Sequence of chain 1.B:
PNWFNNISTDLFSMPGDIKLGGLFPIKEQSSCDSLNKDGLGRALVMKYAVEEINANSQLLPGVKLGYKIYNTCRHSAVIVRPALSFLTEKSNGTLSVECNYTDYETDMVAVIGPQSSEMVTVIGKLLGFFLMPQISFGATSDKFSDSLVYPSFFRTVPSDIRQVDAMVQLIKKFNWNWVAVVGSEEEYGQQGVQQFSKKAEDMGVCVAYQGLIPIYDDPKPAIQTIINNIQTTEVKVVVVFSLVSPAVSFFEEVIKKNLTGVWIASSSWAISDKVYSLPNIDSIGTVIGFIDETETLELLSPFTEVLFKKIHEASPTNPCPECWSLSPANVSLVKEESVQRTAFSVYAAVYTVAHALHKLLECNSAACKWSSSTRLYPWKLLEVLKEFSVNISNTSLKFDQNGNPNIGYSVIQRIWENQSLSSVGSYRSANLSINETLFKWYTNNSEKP

A protein and the small-molecule ligand that binds it are described below.
Small molecule (SMILES): NCC(=O)O

Binding-site contacts:
Ligand atom C contacts residue SER131 of chain 1.B at 3.7 Å.
Ligand atom O contacts residue GLN129 of chain 1.B at 4.4 Å.
Ligand atom C contacts residue ALA153 of chain 1.B at 4.2 Å (hydrophobic).
Ligand atom N contacts residue SER282 of chain 1.B at 4.0 Å.
Ligand atom CA contacts residue SER282 of chain 1.B at 4.0 Å.
Ligand atom O contacts residue ALA153 of chain 1.B at 3.5 Å.
Ligand atom C contacts residue GLN129 of chain 1.B at 4.1 Å.
Ligand atom N contacts residue GLY152 of chain 1.B at 2.8 Å (h-bond).
Ligand atom O contacts residue TYR202 of chain 1.B at 3.4 Å.
Ligand atom C contacts residue TYR202 of chain 1.B at 3.4 Å (hydrophobic).
Ligand atom OXT contacts residue SER131 of chain 1.B at 3.2 Å (h-bond).
Ligand atom CA contacts residue TYR202 of chain 1.B at 3.6 Å (hydrophobic).
Ligand atom CA contacts residue THR154 of chain 1.B at 3.9 Å.
Ligand atom OXT contacts residue TYR202 of chain 1.B at 3.8 Å.
Ligand atom CA contacts residue GLN129 of chain 1.B at 4.4 Å.
Ligand atom C contacts residue GLY152 of chain 1.B at 3.6 Å.
Ligand atom O contacts residue THR154 of chain 1.B at 3.1 Å (h-bond).
Ligand atom O contacts residue SER130 of chain 1.B at 4.4 Å.
Ligand atom CA contacts residue GLY152 of chain 1.B at 3.1 Å.
Ligand atom O contacts residue SER131 of chain 1.B at 2.7 Å (h-bond).
Ligand atom C contacts residue THR154 of chain 1.B at 4.1 Å.
Ligand atom N contacts residue TYR202 of chain 1.B at 3.2 Å.
Ligand atom OXT contacts residue SER130 of chain 1.B at 3.7 Å.
Ligand atom OXT contacts residue GLN129 of chain 1.B at 4.3 Å.
Ligand atom O contacts residue GLY152 of chain 1.B at 3.6 Å (h-bond).
Ligand atom N contacts residue THR154 of chain 1.B at 2.7 Å (h-bond).
Ligand atom OXT contacts residue LEU257 of chain 1.B at 4.1 Å.
Ligand atom C contacts residue SER130 of chain 1.B at 4.3 Å.
Ligand atom O contacts residue SER155 of chain 1.B at 4.5 Å.